A small-molecule ligand and the protein it binds are described below.
Small molecule (SMILES): CC(=O)N[C@@H]1[C@@H](O)[C@H](O)[C@@H](CO)O[C@H]1O

Sequence of chain 1.C:
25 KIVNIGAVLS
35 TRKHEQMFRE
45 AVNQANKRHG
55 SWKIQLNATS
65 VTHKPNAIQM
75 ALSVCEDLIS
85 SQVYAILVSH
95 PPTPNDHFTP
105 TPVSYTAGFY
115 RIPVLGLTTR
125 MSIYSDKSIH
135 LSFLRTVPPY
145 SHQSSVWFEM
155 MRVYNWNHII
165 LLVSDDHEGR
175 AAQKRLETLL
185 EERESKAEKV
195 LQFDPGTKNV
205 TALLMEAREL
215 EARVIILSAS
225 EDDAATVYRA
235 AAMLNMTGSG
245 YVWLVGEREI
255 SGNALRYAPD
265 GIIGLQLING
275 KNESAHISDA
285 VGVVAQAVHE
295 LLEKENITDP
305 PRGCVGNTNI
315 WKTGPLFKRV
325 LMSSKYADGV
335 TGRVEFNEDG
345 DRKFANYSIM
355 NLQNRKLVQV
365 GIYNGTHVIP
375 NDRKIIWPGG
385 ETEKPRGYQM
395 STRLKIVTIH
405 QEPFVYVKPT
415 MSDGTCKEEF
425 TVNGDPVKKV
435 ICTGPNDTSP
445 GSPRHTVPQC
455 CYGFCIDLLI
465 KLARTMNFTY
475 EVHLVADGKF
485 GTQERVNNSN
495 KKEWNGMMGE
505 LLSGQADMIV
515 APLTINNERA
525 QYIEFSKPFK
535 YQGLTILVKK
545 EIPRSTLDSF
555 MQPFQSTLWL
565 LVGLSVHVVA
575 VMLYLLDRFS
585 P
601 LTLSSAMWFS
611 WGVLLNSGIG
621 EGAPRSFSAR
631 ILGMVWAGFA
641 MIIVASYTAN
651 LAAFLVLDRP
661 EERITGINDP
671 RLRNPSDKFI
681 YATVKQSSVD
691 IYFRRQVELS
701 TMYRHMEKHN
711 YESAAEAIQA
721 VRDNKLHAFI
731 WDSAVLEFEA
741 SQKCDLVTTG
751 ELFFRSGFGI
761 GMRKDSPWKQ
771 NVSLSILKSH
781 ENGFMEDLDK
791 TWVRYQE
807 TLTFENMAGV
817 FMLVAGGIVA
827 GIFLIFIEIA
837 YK

Binding-site contacts:
Ligand atom C2 contacts residue ASN771 of chain 1.C at 2.5 Å.
Ligand atom C8 contacts residue ASN771 of chain 1.C at 4.4 Å.
Ligand atom C5 contacts residue ASN771 of chain 1.C at 3.7 Å.
Ligand atom O5 contacts residue ASN771 of chain 1.C at 2.4 Å (h-bond).
Ligand atom C7 contacts residue PRO767 of chain 1.C at 4.0 Å (hydrophobic).
Ligand atom N2 contacts residue ASN771 of chain 1.C at 3.0 Å (h-bond).
Ligand atom C1 contacts residue ASN771 of chain 1.C at 1.4 Å.
Ligand atom C3 contacts residue ASN771 of chain 1.C at 3.8 Å.
Ligand atom O7 contacts residue ASN771 of chain 1.C at 3.0 Å (h-bond).
Ligand atom O7 contacts residue PRO767 of chain 1.C at 2.9 Å (h-bond).
Ligand atom C7 contacts residue ASN771 of chain 1.C at 3.2 Å.
Ligand atom C4 contacts residue ASN771 of chain 1.C at 4.2 Å.